Binding-site contacts:
Ligand atom C3 contacts residue ASN266 of chain 1.A at 3.8 Å.
Ligand atom C5 contacts residue GLN214 of chain 1.A at 4.0 Å.
Ligand atom C2 contacts residue ASN266 of chain 1.A at 2.6 Å.
Ligand atom O7 contacts residue ASN266 of chain 1.A at 3.6 Å (h-bond).
Ligand atom O6 contacts residue PHE217 of chain 1.A at 3.2 Å.
Ligand atom N2 contacts residue ASN266 of chain 1.A at 3.5 Å (h-bond).
Ligand atom C3 contacts residue GLN214 of chain 1.A at 3.7 Å.
Ligand atom O3 contacts residue PHE217 of chain 1.A at 4.1 Å.
Ligand atom O3 contacts residue GLN214 of chain 1.A at 3.1 Å (h-bond).
Ligand atom O3 contacts residue ALA213 of chain 1.A at 3.8 Å.
Ligand atom O3 contacts residue GLN214 of chain 1.A at 3.9 Å.
Ligand atom C3 contacts residue PHE217 of chain 1.A at 3.8 Å (hydrophobic).
Ligand atom C7 contacts residue ASN266 of chain 1.A at 3.8 Å.
Ligand atom C6 contacts residue ASN266 of chain 1.A at 4.0 Å.
Ligand atom C8 contacts residue PHE217 of chain 1.A at 4.1 Å (hydrophobic).
Ligand atom C8 contacts residue SER263 of chain 1.A at 3.3 Å.
Ligand atom C1 contacts residue ASN266 of chain 1.A at 1.4 Å.
Ligand atom N2 contacts residue SER263 of chain 1.A at 2.6 Å (h-bond).
Ligand atom C2 contacts residue SER263 of chain 1.A at 3.5 Å.
Ligand atom O2 contacts residue GLN214 of chain 1.A at 3.4 Å (h-bond).
Ligand atom O5 contacts residue ASN266 of chain 1.A at 1.7 Å (h-bond).
Ligand atom C3 contacts residue GLN214 of chain 1.A at 3.8 Å.
Ligand atom C5 contacts residue TYR254 of chain 1.A at 4.0 Å (hydrophobic).
Ligand atom N2 contacts residue PHE217 of chain 1.A at 3.6 Å.
Ligand atom C1 contacts residue GLN214 of chain 1.A at 3.7 Å.
Ligand atom O5 contacts residue GLN214 of chain 1.A at 3.2 Å (h-bond).
Ligand atom C4 contacts residue ASN266 of chain 1.A at 3.9 Å.
Ligand atom C3 contacts residue SER263 of chain 1.A at 3.9 Å.
Ligand atom C6 contacts residue TYR254 of chain 1.A at 3.3 Å (hydrophobic).
Ligand atom O6 contacts residue GLN214 of chain 1.A at 4.0 Å.
Ligand atom O5 contacts residue MET252 of chain 1.A at 3.9 Å.
Ligand atom O5 contacts residue TYR254 of chain 1.A at 4.0 Å.
Ligand atom C7 contacts residue SER263 of chain 1.A at 3.4 Å.
Ligand atom C6 contacts residue GLN214 of chain 1.A at 3.6 Å.
Ligand atom C1 contacts residue SER263 of chain 1.A at 3.7 Å.
Ligand atom O4 contacts residue GLN214 of chain 1.A at 3.6 Å (h-bond).
Ligand atom C2 contacts residue GLN214 of chain 1.A at 3.3 Å.
Ligand atom C5 contacts residue ASN266 of chain 1.A at 3.1 Å.
Ligand atom O6 contacts residue GLN214 of chain 1.A at 3.4 Å (h-bond).
Ligand atom C8 contacts residue LEU264 of chain 1.A at 3.4 Å (hydrophobic).

Sequence of chain 1.A:
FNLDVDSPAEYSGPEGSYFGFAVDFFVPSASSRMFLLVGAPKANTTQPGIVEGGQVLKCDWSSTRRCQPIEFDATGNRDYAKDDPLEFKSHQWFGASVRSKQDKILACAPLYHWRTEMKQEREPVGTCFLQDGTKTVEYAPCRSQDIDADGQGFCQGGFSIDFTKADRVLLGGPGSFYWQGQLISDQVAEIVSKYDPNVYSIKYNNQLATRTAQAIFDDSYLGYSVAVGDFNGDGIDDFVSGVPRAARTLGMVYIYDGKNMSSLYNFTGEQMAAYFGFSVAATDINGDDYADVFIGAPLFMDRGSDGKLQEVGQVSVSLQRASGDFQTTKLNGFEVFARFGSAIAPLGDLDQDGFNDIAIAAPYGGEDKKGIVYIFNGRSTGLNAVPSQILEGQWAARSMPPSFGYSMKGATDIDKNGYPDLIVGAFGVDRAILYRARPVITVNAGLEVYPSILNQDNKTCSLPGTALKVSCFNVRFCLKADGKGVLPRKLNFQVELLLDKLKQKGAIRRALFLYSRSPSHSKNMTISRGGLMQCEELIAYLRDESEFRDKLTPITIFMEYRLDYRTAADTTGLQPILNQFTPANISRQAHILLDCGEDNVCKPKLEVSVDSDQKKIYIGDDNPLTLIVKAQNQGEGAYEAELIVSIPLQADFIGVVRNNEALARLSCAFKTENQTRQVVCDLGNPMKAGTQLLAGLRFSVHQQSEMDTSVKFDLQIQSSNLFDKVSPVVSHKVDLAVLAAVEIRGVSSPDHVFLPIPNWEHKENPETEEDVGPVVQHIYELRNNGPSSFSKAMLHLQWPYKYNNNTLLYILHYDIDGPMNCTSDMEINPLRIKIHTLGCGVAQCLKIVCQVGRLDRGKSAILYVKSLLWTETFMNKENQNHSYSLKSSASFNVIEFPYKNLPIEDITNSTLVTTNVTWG

The small molecule below binds the protein below.
Small molecule (SMILES): CC(=O)N[C@H]1[C@H](O[C@H]2[C@H](O)[C@@H](NC(C)=O)CO[C@@H]2CO)O[C@H](CO)[C@@H](O[C@@H]2O[C@H](CO[C@@H]3O[C@H](CO)[C@@H](O[C@H]4O[C@H](CO)[C@@H](O)[C@H](O)[C@@H]4O)[C@H](O)[C@@H]3O)[C@@H](O)[C@H](O[C@H]3O[C@H](CO)[C@@H](O)[C@H](O)[C@@H]3O)[C@@H]2O)[C@@H]1O